Sequence of chain 1.C:
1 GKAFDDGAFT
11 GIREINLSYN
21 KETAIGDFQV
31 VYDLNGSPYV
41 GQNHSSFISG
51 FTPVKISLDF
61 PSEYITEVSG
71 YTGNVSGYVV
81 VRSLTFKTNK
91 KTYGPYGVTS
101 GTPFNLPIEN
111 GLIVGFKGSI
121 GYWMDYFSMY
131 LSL

Binding-site contacts:
Ligand atom O2 contacts residue GLY1 of chain 1.C at 4.5 Å.
Ligand atom C2 contacts residue TYR122 of chain 1.C at 4.4 Å (hydrophobic).
Ligand atom C6 contacts residue VAL80 of chain 1.C at 4.0 Å (hydrophobic).
Ligand atom C2 contacts residue PHE47 of chain 1.C at 4.3 Å (hydrophobic).
Ligand atom C2 contacts residue GLY1 of chain 1.C at 4.0 Å.
Ligand atom C3 contacts residue GLY1 of chain 1.C at 3.9 Å.
Ligand atom O6 contacts residue TRP123 of chain 1.C at 3.0 Å (h-bond).
Ligand atom O6 contacts residue TYR122 of chain 1.C at 2.9 Å (h-bond).
Ligand atom C4 contacts residue GLY1 of chain 1.C at 4.0 Å.
Ligand atom O3 contacts residue GLY1 of chain 1.C at 2.8 Å (h-bond).
Ligand atom C7 contacts residue TYR78 of chain 1.C at 3.9 Å (hydrophobic).
Ligand atom C5 contacts residue ASP125 of chain 1.C at 4.2 Å.
Ligand atom O4 contacts residue TYR122 of chain 1.C at 4.2 Å.
Ligand atom O4 contacts residue GLY1 of chain 1.C at 3.1 Å (h-bond).
Ligand atom C4 contacts residue TYR78 of chain 1.C at 3.7 Å (hydrophobic).
Ligand atom O4 contacts residue ASP125 of chain 1.C at 2.9 Å (salt-bridge).
Ligand atom O6 contacts residue VAL80 of chain 1.C at 3.9 Å.
Ligand atom O4 contacts residue GLY121 of chain 1.C at 3.6 Å.
Ligand atom C1 contacts residue GLY121 of chain 1.C at 4.3 Å.
Ligand atom C6 contacts residue TYR78 of chain 1.C at 4.1 Å (hydrophobic).
Ligand atom C6 contacts residue TYR122 of chain 1.C at 3.6 Å (hydrophobic).
Ligand atom O6 contacts residue ASP125 of chain 1.C at 3.0 Å (salt-bridge).
Ligand atom C5 contacts residue TYR78 of chain 1.C at 3.9 Å (hydrophobic).
Ligand atom C5 contacts residue TYR122 of chain 1.C at 3.8 Å (hydrophobic).
Ligand atom C6 contacts residue TRP123 of chain 1.C at 3.6 Å (hydrophobic).
Ligand atom C4 contacts residue ASP125 of chain 1.C at 3.6 Å.
Ligand atom C1 contacts residue TYR122 of chain 1.C at 3.6 Å (hydrophobic).
Ligand atom O1 contacts residue TYR78 of chain 1.C at 3.6 Å (h-bond).
Ligand atom O5 contacts residue TYR122 of chain 1.C at 2.8 Å (h-bond).
Ligand atom O6 contacts residue GLY121 of chain 1.C at 3.6 Å.
Ligand atom O5 contacts residue GLY121 of chain 1.C at 3.8 Å.
Ligand atom C7 contacts residue TYR122 of chain 1.C at 3.5 Å (hydrophobic).
Ligand atom C6 contacts residue ASP125 of chain 1.C at 3.5 Å.
Ligand atom O2 contacts residue PHE47 of chain 1.C at 4.1 Å.
Ligand atom O3 contacts residue TYR78 of chain 1.C at 4.5 Å.
Ligand atom C2 contacts residue GLY121 of chain 1.C at 4.2 Å.
Ligand atom C3 contacts residue TYR78 of chain 1.C at 3.7 Å (hydrophobic).
Ligand atom O1 contacts residue TYR122 of chain 1.C at 4.2 Å.

This protein binds this small molecule.
Small molecule (SMILES): CO[C@H]1O[C@H](CO)[C@H](O)[C@H](O)[C@H]1O